Binding-site contacts:
Ligand atom C23 contacts residue PHE33 of chain 1.A at 3.6 Å (hydrophobic).
Ligand atom C16 contacts residue ILE42 of chain 1.A at 3.8 Å (hydrophobic).
Ligand atom C23 contacts residue PHE36 of chain 1.A at 3.5 Å (hydrophobic).
Ligand atom C4 contacts residue VAL38 of chain 1.A at 3.8 Å (hydrophobic).
Ligand atom C4 contacts residue TYR95 of chain 1.A at 3.8 Å (hydrophobic).
Ligand atom C9 contacts residue ASN89 of chain 1.A at 3.4 Å.
Ligand atom O7 contacts residue ASN89 of chain 1.A at 2.8 Å (h-bond).
Ligand atom C15 contacts residue PHE33 of chain 1.A at 3.7 Å (hydrophobic).
Ligand atom C9 contacts residue TYR95 of chain 1.A at 3.8 Å (hydrophobic).
Ligand atom C9 contacts residue TYR88 of chain 1.A at 3.7 Å (hydrophobic).
Ligand atom C6 contacts residue TYR95 of chain 1.A at 3.8 Å (hydrophobic).
Ligand atom C11 contacts residue PHE33 of chain 1.A at 3.8 Å (hydrophobic).
Ligand atom N1 contacts residue TYR95 of chain 1.A at 3.8 Å.
Ligand atom O22 contacts residue GLY32 of chain 1.A at 4.0 Å.
Ligand atom C8 contacts residue PHE34 of chain 1.A at 3.5 Å (hydrophobic).
Ligand atom C5 contacts residue PHE33 of chain 1.A at 4.0 Å (hydrophobic).
Ligand atom C10 contacts residue TYR95 of chain 1.A at 3.6 Å (hydrophobic).
Ligand atom C6 contacts residue VAL38 of chain 1.A at 3.8 Å (hydrophobic).
Ligand atom O7 contacts residue TYR95 of chain 1.A at 4.0 Å.
Ligand atom C17 contacts residue PHE33 of chain 1.A at 3.5 Å (hydrophobic).
Ligand atom C8 contacts residue PHE33 of chain 1.A at 3.9 Å (hydrophobic).
Ligand atom C5 contacts residue VAL38 of chain 1.A at 3.6 Å (hydrophobic).
Ligand atom C10 contacts residue ILE42 of chain 1.A at 3.8 Å (hydrophobic).
Ligand atom O20 contacts residue PHE33 of chain 1.A at 4.0 Å.
Ligand atom C14 contacts residue HIS31 of chain 1.A at 3.5 Å.
Ligand atom C23 contacts residue GLY32 of chain 1.A at 3.7 Å.
Ligand atom C4 contacts residue PHE33 of chain 1.A at 3.3 Å (hydrophobic).
Ligand atom C17 contacts residue ILE42 of chain 1.A at 3.6 Å (hydrophobic).
Ligand atom C11 contacts residue ILE42 of chain 1.A at 3.9 Å (hydrophobic).
Ligand atom C15 contacts residue TYR95 of chain 1.A at 3.4 Å (hydrophobic).
Ligand atom C5 contacts residue TYR95 of chain 1.A at 3.8 Å (hydrophobic).
Ligand atom C19 contacts residue ILE42 of chain 1.A at 3.8 Å (hydrophobic).
Ligand atom C18 contacts residue ILE42 of chain 1.A at 3.6 Å (hydrophobic).
Ligand atom C3 contacts residue TYR95 of chain 1.A at 3.6 Å (hydrophobic).
Ligand atom C2 contacts residue TYR95 of chain 1.A at 3.6 Å (hydrophobic).
Ligand atom C9 contacts residue ALA43 of chain 1.A at 4.0 Å (hydrophobic).
Ligand atom C15 contacts residue ILE42 of chain 1.A at 3.9 Å (hydrophobic).
Ligand atom C21 contacts residue TYR95 of chain 1.A at 3.4 Å (hydrophobic).
Ligand atom C6 contacts residue ASN89 of chain 1.A at 3.8 Å.
Ligand atom C14 contacts residue PHE33 of chain 1.A at 3.9 Å (hydrophobic).

The protein below binds the small molecule below.
Small molecule (SMILES): COc1cc(-c2cc(C)c(=O)n(C)c2C)cc(OC)c1C[NH+](C)C

Sequence of chain 1.A:
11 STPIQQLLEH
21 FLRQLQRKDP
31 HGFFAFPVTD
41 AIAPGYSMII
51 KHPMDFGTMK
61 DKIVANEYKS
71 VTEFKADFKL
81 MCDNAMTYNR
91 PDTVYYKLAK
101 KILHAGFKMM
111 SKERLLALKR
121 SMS